Sequence of chain 1.D:
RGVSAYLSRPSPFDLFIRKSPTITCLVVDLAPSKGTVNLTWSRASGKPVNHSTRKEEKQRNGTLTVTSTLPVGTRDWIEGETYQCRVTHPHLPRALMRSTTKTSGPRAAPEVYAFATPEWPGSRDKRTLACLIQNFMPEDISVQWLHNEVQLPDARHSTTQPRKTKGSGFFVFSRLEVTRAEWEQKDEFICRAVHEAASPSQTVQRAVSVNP

The protein below binds the small molecule below.
Small molecule (SMILES): CC(=O)N[C@H]1[C@H](O[C@H]2[C@H](O)[C@@H](NC(C)=O)CO[C@@H]2CO)O[C@H](CO)[C@@H](O[C@@H]2O[C@H](CO)[C@@H](O)[C@H](O[C@H]3O[C@H](CO)[C@@H](O)[C@H](O)[C@@H]3O)[C@@H]2O)[C@@H]1O

Binding-site contacts:
Ligand atom C4 contacts residue ASN96 of chain 1.D at 3.9 Å.
Ligand atom C2 contacts residue ASN96 of chain 1.D at 2.5 Å.
Ligand atom C5 contacts residue VAL63 of chain 1.D at 4.3 Å (hydrophobic).
Ligand atom C7 contacts residue ASN96 of chain 1.D at 4.3 Å.
Ligand atom O6 contacts residue ARG95 of chain 1.D at 3.6 Å.
Ligand atom C6 contacts residue ARG95 of chain 1.D at 4.5 Å.
Ligand atom C6 contacts residue ASN96 of chain 1.D at 3.2 Å.
Ligand atom C4 contacts residue VAL63 of chain 1.D at 4.1 Å (hydrophobic).
Ligand atom O5 contacts residue VAL63 of chain 1.D at 3.1 Å.
Ligand atom C5 contacts residue THR98 of chain 1.D at 3.4 Å.
Ligand atom C3 contacts residue TYR41 of chain 1.D at 4.1 Å (hydrophobic).
Ligand atom C2 contacts residue TYR41 of chain 1.D at 3.7 Å (hydrophobic).
Ligand atom O6 contacts residue ASN96 of chain 1.D at 3.8 Å.
Ligand atom C7 contacts residue ASP64 of chain 1.D at 4.3 Å.
Ligand atom C6 contacts residue GLN94 of chain 1.D at 4.3 Å.
Ligand atom O6 contacts residue TYR41 of chain 1.D at 4.5 Å.
Ligand atom O7 contacts residue THR98 of chain 1.D at 3.8 Å.
Ligand atom C3 contacts residue VAL63 of chain 1.D at 4.2 Å (hydrophobic).
Ligand atom C1 contacts residue THR98 of chain 1.D at 3.1 Å.
Ligand atom C3 contacts residue THR98 of chain 1.D at 3.9 Å.
Ligand atom C1 contacts residue VAL63 of chain 1.D at 3.5 Å (hydrophobic).
Ligand atom O7 contacts residue ASP64 of chain 1.D at 3.2 Å.
Ligand atom O5 contacts residue ASN96 of chain 1.D at 2.4 Å (h-bond).
Ligand atom C1 contacts residue ASN96 of chain 1.D at 1.4 Å.
Ligand atom C7 contacts residue THR98 of chain 1.D at 4.3 Å.
Ligand atom O3 contacts residue VAL63 of chain 1.D at 4.3 Å.
Ligand atom C1 contacts residue TYR41 of chain 1.D at 4.0 Å (hydrophobic).
Ligand atom C6 contacts residue VAL63 of chain 1.D at 4.0 Å (hydrophobic).
Ligand atom O5 contacts residue THR98 of chain 1.D at 2.3 Å (h-bond).
Ligand atom C5 contacts residue GLN94 of chain 1.D at 4.4 Å.
Ligand atom N2 contacts residue ASN96 of chain 1.D at 3.3 Å (h-bond).
Ligand atom O6 contacts residue VAL63 of chain 1.D at 3.6 Å.
Ligand atom C2 contacts residue THR98 of chain 1.D at 4.0 Å.
Ligand atom C5 contacts residue ASN96 of chain 1.D at 3.3 Å.
Ligand atom C2 contacts residue VAL63 of chain 1.D at 3.9 Å (hydrophobic).
Ligand atom C6 contacts residue TYR41 of chain 1.D at 3.8 Å (hydrophobic).
Ligand atom C4 contacts residue THR98 of chain 1.D at 4.2 Å.
Ligand atom O6 contacts residue GLN94 of chain 1.D at 3.2 Å.
Ligand atom C3 contacts residue ASN96 of chain 1.D at 3.7 Å.
Ligand atom O4 contacts residue VAL63 of chain 1.D at 3.0 Å.